Sequence of chain 1.O:
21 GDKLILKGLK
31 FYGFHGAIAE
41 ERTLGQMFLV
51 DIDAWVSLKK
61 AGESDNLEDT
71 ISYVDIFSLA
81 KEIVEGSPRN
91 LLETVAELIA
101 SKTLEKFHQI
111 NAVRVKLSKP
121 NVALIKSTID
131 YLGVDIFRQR

Sequence of chain 1.N:
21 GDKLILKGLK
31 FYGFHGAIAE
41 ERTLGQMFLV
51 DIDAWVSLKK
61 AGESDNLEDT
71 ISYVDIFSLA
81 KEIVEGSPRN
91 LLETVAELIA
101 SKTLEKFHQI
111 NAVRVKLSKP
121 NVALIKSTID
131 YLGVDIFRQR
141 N

Binding-site contacts:
Ligand atom N9 contacts residue VAL74 of chain 1.O at 4.1 Å.
Ligand atom N1 contacts residue LEU91 of chain 1.N at 4.4 Å.
Ligand atom C8 contacts residue TYR73 of chain 1.O at 3.7 Å (hydrophobic).
Ligand atom N2 contacts residue GLU93 of chain 1.N at 2.9 Å (salt-bridge).
Ligand atom C4 contacts residue TYR73 of chain 1.O at 3.5 Å (hydrophobic).
Ligand atom O6 contacts residue LEU92 of chain 1.N at 2.8 Å (h-bond).
Ligand atom C6 contacts residue GLU93 of chain 1.N at 3.5 Å.
Ligand atom C2 contacts residue SER72 of chain 1.O at 4.2 Å.
Ligand atom C4 contacts residue LEU67 of chain 1.O at 4.5 Å (hydrophobic).
Ligand atom N9 contacts residue SER72 of chain 1.O at 3.1 Å (h-bond).
Ligand atom N1 contacts residue TYR73 of chain 1.O at 3.6 Å.
Ligand atom C2 contacts residue THR70 of chain 1.O at 4.2 Å.
Ligand atom C4 contacts residue SER72 of chain 1.O at 3.9 Å.
Ligand atom O6 contacts residue TYR73 of chain 1.O at 3.9 Å.
Ligand atom O6 contacts residue LEU91 of chain 1.N at 3.2 Å.
Ligand atom C6 contacts residue LEU92 of chain 1.N at 3.9 Å (hydrophobic).
Ligand atom N2 contacts residue SER72 of chain 1.O at 4.1 Å.
Ligand atom C6 contacts residue TYR73 of chain 1.O at 3.6 Å (hydrophobic).
Ligand atom N2 contacts residue ILE71 of chain 1.O at 2.8 Å (h-bond).
Ligand atom C2 contacts residue TYR73 of chain 1.O at 3.6 Å (hydrophobic).
Ligand atom O6 contacts residue ASN90 of chain 1.N at 4.1 Å.
Ligand atom C6 contacts residue LEU91 of chain 1.N at 4.0 Å (hydrophobic).
Ligand atom O6 contacts residue GLU93 of chain 1.N at 3.5 Å (salt-bridge).
Ligand atom C8 contacts residue SER72 of chain 1.O at 4.2 Å.
Ligand atom N3 contacts residue ILE71 of chain 1.O at 3.7 Å.
Ligand atom C5 contacts residue LEU91 of chain 1.N at 4.5 Å (hydrophobic).
Ligand atom N1 contacts residue GLU93 of chain 1.N at 2.7 Å (salt-bridge).
Ligand atom N3 contacts residue TYR73 of chain 1.O at 3.2 Å (h-bond).
Ligand atom N7 contacts residue TYR73 of chain 1.O at 3.3 Å (h-bond).
Ligand atom C5 contacts residue TYR73 of chain 1.O at 3.4 Å (hydrophobic).
Ligand atom N3 contacts residue LEU67 of chain 1.O at 4.3 Å.
Ligand atom N2 contacts residue LEU24 of chain 1.O at 3.7 Å.
Ligand atom N2 contacts residue THR70 of chain 1.O at 3.6 Å.
Ligand atom N1 contacts residue LEU92 of chain 1.N at 4.4 Å.
Ligand atom C8 contacts residue VAL74 of chain 1.O at 4.3 Å (hydrophobic).
Ligand atom C2 contacts residue GLU93 of chain 1.N at 3.6 Å.
Ligand atom C2 contacts residue ILE71 of chain 1.O at 3.7 Å (hydrophobic).
Ligand atom N3 contacts residue SER72 of chain 1.O at 3.3 Å.
Ligand atom N2 contacts residue TYR73 of chain 1.O at 3.9 Å.
Ligand atom N9 contacts residue TYR73 of chain 1.O at 3.5 Å.

The small molecule below binds the protein below.
Small molecule (SMILES): Nc1nc2[nH]cnc2c(=O)[nH]1